Sequence of chain 1.B:
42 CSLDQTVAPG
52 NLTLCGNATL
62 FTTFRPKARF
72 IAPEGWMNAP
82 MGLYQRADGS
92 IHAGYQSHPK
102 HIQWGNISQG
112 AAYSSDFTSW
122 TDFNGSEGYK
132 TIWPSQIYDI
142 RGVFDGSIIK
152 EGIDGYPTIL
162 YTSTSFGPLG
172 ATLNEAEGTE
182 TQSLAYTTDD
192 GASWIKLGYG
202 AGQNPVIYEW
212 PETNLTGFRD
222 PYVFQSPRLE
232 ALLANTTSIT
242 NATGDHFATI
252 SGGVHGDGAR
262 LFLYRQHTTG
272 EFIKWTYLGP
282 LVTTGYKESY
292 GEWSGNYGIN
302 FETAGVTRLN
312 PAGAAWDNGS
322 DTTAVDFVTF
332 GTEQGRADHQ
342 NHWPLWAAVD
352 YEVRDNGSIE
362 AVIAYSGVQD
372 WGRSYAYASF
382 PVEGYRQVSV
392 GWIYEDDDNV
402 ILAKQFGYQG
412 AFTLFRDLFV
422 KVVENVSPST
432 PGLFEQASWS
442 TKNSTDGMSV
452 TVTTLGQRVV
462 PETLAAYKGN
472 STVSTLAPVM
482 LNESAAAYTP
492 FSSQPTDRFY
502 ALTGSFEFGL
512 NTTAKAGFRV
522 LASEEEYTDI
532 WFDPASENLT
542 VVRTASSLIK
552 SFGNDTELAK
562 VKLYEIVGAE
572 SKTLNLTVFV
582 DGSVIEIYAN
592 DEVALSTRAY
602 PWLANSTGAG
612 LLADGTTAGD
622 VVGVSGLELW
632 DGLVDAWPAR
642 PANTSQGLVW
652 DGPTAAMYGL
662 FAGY

Sequence of chain 2.B:
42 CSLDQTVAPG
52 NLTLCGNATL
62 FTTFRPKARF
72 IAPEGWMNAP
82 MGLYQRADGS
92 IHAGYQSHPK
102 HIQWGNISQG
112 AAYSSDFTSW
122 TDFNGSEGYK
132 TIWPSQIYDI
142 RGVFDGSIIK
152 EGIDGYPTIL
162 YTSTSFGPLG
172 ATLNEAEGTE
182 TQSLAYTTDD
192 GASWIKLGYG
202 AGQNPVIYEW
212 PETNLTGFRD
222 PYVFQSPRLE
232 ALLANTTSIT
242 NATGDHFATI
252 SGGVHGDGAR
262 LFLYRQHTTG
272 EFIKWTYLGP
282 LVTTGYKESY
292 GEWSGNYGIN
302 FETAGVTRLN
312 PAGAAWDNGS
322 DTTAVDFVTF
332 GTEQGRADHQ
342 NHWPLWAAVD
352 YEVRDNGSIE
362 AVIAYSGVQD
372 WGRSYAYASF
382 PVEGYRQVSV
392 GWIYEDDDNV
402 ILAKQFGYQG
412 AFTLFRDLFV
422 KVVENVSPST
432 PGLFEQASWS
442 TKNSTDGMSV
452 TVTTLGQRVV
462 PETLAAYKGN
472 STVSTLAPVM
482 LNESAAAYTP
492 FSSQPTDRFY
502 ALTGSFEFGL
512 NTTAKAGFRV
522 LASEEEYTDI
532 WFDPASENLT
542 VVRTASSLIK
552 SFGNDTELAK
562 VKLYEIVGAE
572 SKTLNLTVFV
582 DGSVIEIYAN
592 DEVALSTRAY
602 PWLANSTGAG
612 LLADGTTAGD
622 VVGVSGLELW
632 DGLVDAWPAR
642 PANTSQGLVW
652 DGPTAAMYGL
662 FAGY

A protein and the small-molecule ligand that binds it are described below.
Small molecule (SMILES): CC(=O)N[C@H]1[C@H](O[C@H]2[C@H](O)[C@@H](NC(C)=O)CO[C@@H]2CO)O[C@H](CO)[C@@H](O[C@@H]2O[C@H](CO[C@H]3O[C@H](CO[C@H]4O[C@H](CO)[C@@H](O)[C@H](O)[C@@H]4O[C@H]4O[C@H](CO)[C@@H](O)[C@H](O)[C@@H]4O)[C@@H](O)[C@H](O)[C@@H]3O)[C@@H](O)[C@H](O[C@H]3O[C@H](CO)[C@@H](O)[C@H](O)[C@@H]3O)[C@@H]2O)[C@@H]1O

Binding-site contacts:
Ligand atom C7 contacts residue ASN58 of chain 2.B at 3.6 Å.
Ligand atom C5 contacts residue TRP651 of chain 2.B at 3.5 Å (hydrophobic).
Ligand atom C6 contacts residue 9751 of chain 2.HC at 3.9 Å.
Ligand atom O2 contacts residue GLU210 of chain 1.B at 2.7 Å (salt-bridge).
Ligand atom O5 contacts residue ASN58 of chain 2.B at 2.3 Å (h-bond).
Ligand atom C6 contacts residue TRP651 of chain 2.B at 3.4 Å (hydrophobic).
Ligand atom C6 contacts residue 9751 of chain 2.HC at 3.3 Å.
Ligand atom C4 contacts residue 9751 of chain 2.HC at 3.6 Å.
Ligand atom C8 contacts residue EDO1 of chain 1.LD at 3.5 Å.
Ligand atom C6 contacts residue TRP651 of chain 2.B at 3.8 Å (hydrophobic).
Ligand atom C2 contacts residue ASN58 of chain 2.B at 2.4 Å.
Ligand atom O7 contacts residue ALA202 of chain 1.B at 4.0 Å.
Ligand atom O5 contacts residue LEU649 of chain 2.B at 3.5 Å.
Ligand atom C2 contacts residue 9751 of chain 2.HC at 3.6 Å.
Ligand atom C6 contacts residue VAL650 of chain 2.B at 3.5 Å (hydrophobic).
Ligand atom C3 contacts residue ASN58 of chain 2.B at 3.8 Å.
Ligand atom O2 contacts residue 9751 of chain 2.HC at 2.6 Å (h-bond).
Ligand atom O3 contacts residue TRP651 of chain 2.B at 3.5 Å.
Ligand atom C4 contacts residue LEU649 of chain 2.B at 3.9 Å (hydrophobic).
Ligand atom C1 contacts residue GLU210 of chain 1.B at 3.8 Å.
Ligand atom C4 contacts residue TRP651 of chain 2.B at 4.0 Å (hydrophobic).
Ligand atom C1 contacts residue TRP651 of chain 2.B at 3.8 Å (hydrophobic).
Ligand atom O6 contacts residue LYS405 of chain 2.B at 3.0 Å (salt-bridge).
Ligand atom O4 contacts residue TRP651 of chain 2.B at 3.6 Å.
Ligand atom O7 contacts residue ASN58 of chain 2.B at 3.9 Å.
Ligand atom O5 contacts residue 9751 of chain 2.HC at 3.0 Å.
Ligand atom C6 contacts residue LEU649 of chain 2.B at 3.9 Å (hydrophobic).
Ligand atom C2 contacts residue GLU210 of chain 1.B at 3.3 Å.
Ligand atom C7 contacts residue EDO1 of chain 1.LD at 3.7 Å.
Ligand atom O6 contacts residue 9751 of chain 2.HC at 3.2 Å.
Ligand atom C1 contacts residue 9751 of chain 2.HC at 3.7 Å.
Ligand atom O5 contacts residue LYS405 of chain 2.B at 4.0 Å.
Ligand atom O6 contacts residue TYR665 of chain 2.B at 3.8 Å.
Ligand atom C2 contacts residue TRP651 of chain 2.B at 3.9 Å (hydrophobic).
Ligand atom N2 contacts residue ASN58 of chain 2.B at 2.9 Å (h-bond).
Ligand atom C5 contacts residue 9751 of chain 2.HC at 3.6 Å.
Ligand atom C5 contacts residue ASN58 of chain 2.B at 3.6 Å.
Ligand atom C1 contacts residue ASN58 of chain 2.B at 1.4 Å.
Ligand atom O7 contacts residue EDO1 of chain 1.LD at 3.2 Å (h-bond).
Ligand atom O5 contacts residue TRP651 of chain 2.B at 3.4 Å.